Sequence of chain 1.C:
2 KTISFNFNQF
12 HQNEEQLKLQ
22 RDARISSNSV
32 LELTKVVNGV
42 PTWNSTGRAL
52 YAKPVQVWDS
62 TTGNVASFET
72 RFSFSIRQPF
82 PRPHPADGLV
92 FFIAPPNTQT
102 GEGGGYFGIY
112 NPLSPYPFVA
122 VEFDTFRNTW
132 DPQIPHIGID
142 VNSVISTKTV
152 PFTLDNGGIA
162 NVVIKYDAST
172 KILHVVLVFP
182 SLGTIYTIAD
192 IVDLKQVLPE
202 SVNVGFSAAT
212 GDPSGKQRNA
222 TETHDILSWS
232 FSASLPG

Binding-site contacts:
Ligand atom O6 contacts residue GLY216 of chain 1.C at 3.6 Å.
Ligand atom O7 contacts residue GLY105 of chain 1.C at 3.5 Å.
Ligand atom O3 contacts residue PHE127 of chain 1.C at 3.6 Å.
Ligand atom C4 contacts residue PHE127 of chain 1.C at 3.7 Å (hydrophobic).
Ligand atom O3 contacts residue GLY105 of chain 1.C at 3.7 Å.
Ligand atom C6 contacts residue ALA221 of chain 1.C at 3.6 Å (hydrophobic).
Ligand atom O5 contacts residue SER1 of chain 1.V at 2.3 Å (h-bond).
Ligand atom N2 contacts residue ASN129 of chain 1.C at 3.5 Å (h-bond).
Ligand atom N2 contacts residue SER1 of chain 1.V at 2.8 Å (h-bond).
Ligand atom O7 contacts residue GLY106 of chain 1.C at 3.3 Å (h-bond).
Ligand atom O5 contacts residue ASP213 of chain 1.C at 3.7 Å.
Ligand atom O6 contacts residue ALA221 of chain 1.C at 3.6 Å.
Ligand atom C5 contacts residue SER1 of chain 1.V at 2.9 Å.
Ligand atom O4 contacts residue GLY105 of chain 1.C at 3.8 Å.
Ligand atom O7 contacts residue ASP213 of chain 1.C at 4.0 Å.
Ligand atom C8 contacts residue ASN129 of chain 1.C at 3.9 Å.
Ligand atom O6 contacts residue HIS85 of chain 1.C at 3.3 Å (h-bond).
Ligand atom O4 contacts residue GLY212 of chain 1.C at 3.4 Å.
Ligand atom C7 contacts residue GLY106 of chain 1.C at 3.9 Å.
Ligand atom C2 contacts residue SER1 of chain 1.V at 2.4 Å.
Ligand atom C4 contacts residue ASP88 of chain 1.C at 3.5 Å.
Ligand atom O5 contacts residue GLY216 of chain 1.C at 3.4 Å.
Ligand atom C1 contacts residue SER1 of chain 1.V at 1.4 Å.
Ligand atom C6 contacts residue GLY212 of chain 1.C at 3.9 Å.
Ligand atom O3 contacts residue GLY106 of chain 1.C at 2.8 Å (h-bond).
Ligand atom C3 contacts residue SER1 of chain 1.V at 3.0 Å.
Ligand atom C2 contacts residue ASP213 of chain 1.C at 4.0 Å.
Ligand atom O3 contacts residue ASP88 of chain 1.C at 2.8 Å (salt-bridge).
Ligand atom O4 contacts residue ASP213 of chain 1.C at 3.0 Å (salt-bridge).
Ligand atom C5 contacts residue PHE127 of chain 1.C at 3.7 Å (hydrophobic).
Ligand atom C1 contacts residue SER215 of chain 1.C at 4.0 Å.
Ligand atom C3 contacts residue ASP88 of chain 1.C at 3.7 Å.
Ligand atom C3 contacts residue PHE127 of chain 1.C at 3.4 Å (hydrophobic).
Ligand atom C4 contacts residue SER1 of chain 1.V at 3.5 Å.
Ligand atom C7 contacts residue ASN129 of chain 1.C at 3.9 Å.
Ligand atom C8 contacts residue TRP131 of chain 1.C at 4.0 Å (hydrophobic).
Ligand atom C6 contacts residue ASP213 of chain 1.C at 4.0 Å.
Ligand atom O4 contacts residue ASP88 of chain 1.C at 2.6 Å (salt-bridge).
Ligand atom O3 contacts residue ASN129 of chain 1.C at 3.3 Å (h-bond).
Ligand atom C3 contacts residue ASN129 of chain 1.C at 3.8 Å.

The protein below binds the small molecule below.
Small molecule (SMILES): CC(=O)N[C@@H]1[C@@H](O)[C@@H](O)[C@@H](CO)O[C@@H]1O